Binding-site contacts:
Ligand atom C8 contacts residue ILE445 of chain 1.E at 4.3 Å (hydrophobic).
Ligand atom O5 contacts residue ASN441 of chain 1.E at 2.3 Å (h-bond).
Ligand atom C8 contacts residue ASN441 of chain 1.E at 3.9 Å.
Ligand atom O7 contacts residue ASN441 of chain 1.E at 2.8 Å (h-bond).
Ligand atom C3 contacts residue ASN441 of chain 1.E at 3.8 Å.
Ligand atom C5 contacts residue ASN441 of chain 1.E at 3.6 Å.
Ligand atom C8 contacts residue PHE294 of chain 1.E at 3.8 Å (hydrophobic).
Ligand atom C7 contacts residue ASN441 of chain 1.E at 3.0 Å.
Ligand atom C4 contacts residue ASN441 of chain 1.E at 4.2 Å.
Ligand atom N2 contacts residue ASN441 of chain 1.E at 2.9 Å (h-bond).
Ligand atom C2 contacts residue ASN441 of chain 1.E at 2.4 Å.
Ligand atom C1 contacts residue ASN441 of chain 1.E at 1.4 Å.
Ligand atom C8 contacts residue TRP603 of chain 1.E at 4.1 Å (hydrophobic).

Sequence of chain 1.E:
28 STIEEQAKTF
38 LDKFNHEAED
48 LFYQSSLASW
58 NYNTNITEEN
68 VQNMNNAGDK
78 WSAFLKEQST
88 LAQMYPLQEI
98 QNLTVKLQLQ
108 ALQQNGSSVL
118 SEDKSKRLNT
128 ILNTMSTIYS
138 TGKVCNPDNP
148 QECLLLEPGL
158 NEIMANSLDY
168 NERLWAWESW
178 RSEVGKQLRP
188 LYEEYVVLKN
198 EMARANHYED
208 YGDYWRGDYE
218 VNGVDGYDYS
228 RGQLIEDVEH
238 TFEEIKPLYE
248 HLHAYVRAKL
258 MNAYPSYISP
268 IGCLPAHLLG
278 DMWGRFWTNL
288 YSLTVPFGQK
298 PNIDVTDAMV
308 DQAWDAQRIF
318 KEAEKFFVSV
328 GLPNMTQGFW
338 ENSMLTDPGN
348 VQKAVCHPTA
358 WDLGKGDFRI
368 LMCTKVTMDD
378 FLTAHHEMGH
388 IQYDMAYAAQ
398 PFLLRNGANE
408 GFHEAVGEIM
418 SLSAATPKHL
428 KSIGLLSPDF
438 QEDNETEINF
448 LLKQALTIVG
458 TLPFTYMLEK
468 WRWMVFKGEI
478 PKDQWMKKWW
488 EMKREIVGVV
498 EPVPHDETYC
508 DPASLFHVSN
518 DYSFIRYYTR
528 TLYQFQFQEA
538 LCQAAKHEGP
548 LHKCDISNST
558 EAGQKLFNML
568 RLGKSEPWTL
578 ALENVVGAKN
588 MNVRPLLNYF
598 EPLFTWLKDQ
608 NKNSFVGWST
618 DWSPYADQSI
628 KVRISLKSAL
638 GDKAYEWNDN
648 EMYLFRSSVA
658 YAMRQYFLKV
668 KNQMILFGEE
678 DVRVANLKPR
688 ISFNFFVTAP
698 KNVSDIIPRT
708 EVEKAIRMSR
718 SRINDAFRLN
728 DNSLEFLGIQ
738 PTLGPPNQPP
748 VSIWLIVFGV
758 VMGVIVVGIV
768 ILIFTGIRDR

This protein binds this small molecule.
Small molecule (SMILES): CC(=O)N[C@H]1[C@H](O[C@H]2[C@H](O)[C@@H](NC(C)=O)CO[C@@H]2CO)O[C@H](CO)[C@@H](O)[C@@H]1O